Binding-site contacts:
Ligand atom C7 contacts residue SER209 of chain 1.A at 4.5 Å.
Ligand atom C8 contacts residue SER208 of chain 1.A at 4.3 Å.
Ligand atom C8 contacts residue ARG118 of chain 1.A at 4.3 Å.
Ligand atom C1 contacts residue ASN207 of chain 1.A at 1.4 Å.
Ligand atom C7 contacts residue ASN207 of chain 1.A at 3.6 Å.
Ligand atom C3 contacts residue ASN207 of chain 1.A at 3.8 Å.
Ligand atom C8 contacts residue ASN207 of chain 1.A at 3.1 Å.
Ligand atom C5 contacts residue ASN207 of chain 1.A at 3.7 Å.
Ligand atom O5 contacts residue ASN207 of chain 1.A at 2.4 Å (h-bond).
Ligand atom C4 contacts residue ASN207 of chain 1.A at 4.2 Å.
Ligand atom C2 contacts residue ASN207 of chain 1.A at 2.5 Å.
Ligand atom O7 contacts residue SER209 of chain 1.A at 4.1 Å.
Ligand atom N2 contacts residue ASN207 of chain 1.A at 2.9 Å (h-bond).

The small molecule below binds the protein below.
Small molecule (SMILES): CC(=O)N[C@H]1[C@H](O[C@H]2[C@H](O)[C@@H](NC(C)=O)CO[C@@H]2CO)O[C@H](CO)[C@@H](O)[C@@H]1O

Sequence of chain 1.A:
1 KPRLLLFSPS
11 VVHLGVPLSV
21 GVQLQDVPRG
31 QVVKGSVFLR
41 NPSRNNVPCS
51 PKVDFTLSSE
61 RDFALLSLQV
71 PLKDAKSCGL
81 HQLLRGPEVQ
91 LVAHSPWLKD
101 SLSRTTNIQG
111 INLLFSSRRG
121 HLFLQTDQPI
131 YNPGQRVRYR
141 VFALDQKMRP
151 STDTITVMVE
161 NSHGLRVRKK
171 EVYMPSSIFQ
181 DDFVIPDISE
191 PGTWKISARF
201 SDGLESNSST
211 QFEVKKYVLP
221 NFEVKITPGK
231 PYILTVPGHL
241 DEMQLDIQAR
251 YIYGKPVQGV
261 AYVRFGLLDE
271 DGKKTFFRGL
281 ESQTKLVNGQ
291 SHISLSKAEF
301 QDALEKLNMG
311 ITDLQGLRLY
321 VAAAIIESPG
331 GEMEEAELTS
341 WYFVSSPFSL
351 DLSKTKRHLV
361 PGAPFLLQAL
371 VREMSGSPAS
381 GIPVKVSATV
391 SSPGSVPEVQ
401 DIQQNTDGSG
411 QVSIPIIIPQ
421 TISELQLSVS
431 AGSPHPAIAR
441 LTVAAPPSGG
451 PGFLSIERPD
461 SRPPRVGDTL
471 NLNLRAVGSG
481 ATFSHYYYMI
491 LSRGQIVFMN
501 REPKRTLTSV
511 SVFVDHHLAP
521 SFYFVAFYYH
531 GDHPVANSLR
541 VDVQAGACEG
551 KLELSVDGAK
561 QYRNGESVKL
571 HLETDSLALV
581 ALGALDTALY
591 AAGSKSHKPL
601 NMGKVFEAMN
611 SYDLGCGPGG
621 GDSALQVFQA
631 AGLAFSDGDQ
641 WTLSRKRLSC